A small-molecule ligand and the protein it binds are described below.
Small molecule (SMILES): O=c1cc[nH]c(=O)[nH]1

Sequence of chain 1.D:
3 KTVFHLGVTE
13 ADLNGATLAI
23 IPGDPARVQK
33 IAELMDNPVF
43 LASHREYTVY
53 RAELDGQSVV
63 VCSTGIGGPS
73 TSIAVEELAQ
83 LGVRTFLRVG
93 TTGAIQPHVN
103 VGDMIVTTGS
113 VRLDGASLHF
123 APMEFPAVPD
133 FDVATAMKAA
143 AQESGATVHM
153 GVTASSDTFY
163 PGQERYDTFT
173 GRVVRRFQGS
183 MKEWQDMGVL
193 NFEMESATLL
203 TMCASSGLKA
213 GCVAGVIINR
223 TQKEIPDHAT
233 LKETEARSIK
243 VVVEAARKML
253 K

Binding-site contacts:
Ligand atom N1 contacts residue PHE194 of chain 1.D at 4.4 Å.
Ligand atom C2 contacts residue GLN165 of chain 1.D at 3.7 Å.
Ligand atom O2 contacts residue GLU195 of chain 1.D at 3.6 Å.
Ligand atom O4 contacts residue PHE161 of chain 1.D at 4.3 Å.
Ligand atom C6 contacts residue GOL1 of chain 1.FA at 3.9 Å.
Ligand atom C6 contacts residue THR94 of chain 1.D at 4.3 Å.
Ligand atom N1 contacts residue PHE161 of chain 1.D at 4.1 Å.
Ligand atom C4 contacts residue PHE161 of chain 1.D at 3.8 Å (hydrophobic).
Ligand atom C2 contacts residue PHE161 of chain 1.D at 3.7 Å (hydrophobic).
Ligand atom N3 contacts residue GLN165 of chain 1.D at 2.8 Å (h-bond).
Ligand atom N3 contacts residue PHE161 of chain 1.D at 3.5 Å.
Ligand atom C6 contacts residue GLY95 of chain 1.D at 4.2 Å.
Ligand atom O2 contacts residue PHE161 of chain 1.D at 3.9 Å.
Ligand atom N3 contacts residue PHE194 of chain 1.D at 4.0 Å.
Ligand atom O4 contacts residue ARG167 of chain 1.D at 2.4 Å (salt-bridge).
Ligand atom C4 contacts residue GLN165 of chain 1.D at 3.7 Å.
Ligand atom C2 contacts residue PHE194 of chain 1.D at 3.9 Å (hydrophobic).
Ligand atom C5 contacts residue ARG167 of chain 1.D at 4.3 Å.
Ligand atom N3 contacts residue ARG167 of chain 1.D at 3.6 Å.
Ligand atom O2 contacts residue MET196 of chain 1.D at 3.6 Å.
Ligand atom N1 contacts residue GOL1 of chain 1.FA at 2.9 Å (h-bond).
Ligand atom C2 contacts residue GLU195 of chain 1.D at 4.2 Å.
Ligand atom O2 contacts residue PHE194 of chain 1.D at 4.0 Å.
Ligand atom C5 contacts residue PHE161 of chain 1.D at 4.3 Å (hydrophobic).
Ligand atom O2 contacts residue GLN165 of chain 1.D at 3.1 Å (h-bond).
Ligand atom C4 contacts residue ARG167 of chain 1.D at 3.2 Å.
Ligand atom C6 contacts residue PHE161 of chain 1.D at 4.4 Å (hydrophobic).
Ligand atom O2 contacts residue GOL1 of chain 1.FA at 3.6 Å.
Ligand atom C5 contacts residue GLY95 of chain 1.D at 3.8 Å.
Ligand atom C4 contacts residue GLY95 of chain 1.D at 4.5 Å.
Ligand atom C2 contacts residue GOL1 of chain 1.FA at 3.7 Å.
Ligand atom O4 contacts residue GLN165 of chain 1.D at 3.5 Å (h-bond).